Binding-site contacts:
Ligand atom O2 contacts residue MAN5 of chain 1.F at 3.7 Å.
Ligand atom C1 contacts residue LYS196 of chain 1.D at 3.7 Å.
Ligand atom C6 contacts residue PHE327 of chain 1.D at 3.4 Å (hydrophobic).
Ligand atom O3 contacts residue FUC6 of chain 1.F at 3.6 Å.
Ligand atom O5 contacts residue PHE327 of chain 1.D at 3.1 Å.
Ligand atom O6 contacts residue GLY329 of chain 1.D at 3.3 Å.
Ligand atom O6 contacts residue PHE327 of chain 1.D at 3.8 Å.
Ligand atom O6 contacts residue LYS196 of chain 1.D at 3.0 Å (salt-bridge).
Ligand atom O7 contacts residue ARG326 of chain 1.D at 3.8 Å.
Ligand atom C4 contacts residue ARG392 of chain 1.B at 3.8 Å.
Ligand atom C7 contacts residue ASN205 of chain 1.B at 3.2 Å.
Ligand atom C2 contacts residue ASN205 of chain 1.B at 2.5 Å.
Ligand atom C3 contacts residue PHE327 of chain 1.D at 3.5 Å (hydrophobic).
Ligand atom C2 contacts residue MAN5 of chain 1.F at 3.5 Å.
Ligand atom C5 contacts residue PHE327 of chain 1.D at 3.8 Å (hydrophobic).
Ligand atom O4 contacts residue LYS393 of chain 1.D at 2.8 Å (salt-bridge).
Ligand atom C6 contacts residue VAL208 of chain 1.B at 3.8 Å (hydrophobic).
Ligand atom C2 contacts residue ARG326 of chain 1.D at 3.7 Å.
Ligand atom O4 contacts residue ARG392 of chain 1.B at 3.5 Å (salt-bridge).
Ligand atom C6 contacts residue PHE327 of chain 1.D at 3.8 Å (hydrophobic).
Ligand atom C1 contacts residue ASN205 of chain 1.B at 1.4 Å.
Ligand atom C4 contacts residue PHE327 of chain 1.D at 3.4 Å (hydrophobic).
Ligand atom C3 contacts residue ASN205 of chain 1.B at 3.8 Å.
Ligand atom C5 contacts residue PHE327 of chain 1.D at 3.1 Å (hydrophobic).
Ligand atom O2 contacts residue LYS196 of chain 1.D at 2.9 Å (salt-bridge).
Ligand atom C5 contacts residue ASN205 of chain 1.B at 3.6 Å.
Ligand atom O5 contacts residue VAL208 of chain 1.B at 3.4 Å.
Ligand atom O5 contacts residue PHE327 of chain 1.D at 2.9 Å (h-bond).
Ligand atom C1 contacts residue PHE327 of chain 1.D at 3.4 Å (hydrophobic).
Ligand atom C6 contacts residue TRP32 of chain 1.C at 3.6 Å (hydrophobic).
Ligand atom C8 contacts residue SER207 of chain 1.B at 3.6 Å.
Ligand atom N2 contacts residue ASN205 of chain 1.B at 2.8 Å (h-bond).
Ligand atom C2 contacts residue LYS196 of chain 1.D at 3.8 Å.
Ligand atom O5 contacts residue LYS196 of chain 1.D at 3.0 Å (salt-bridge).
Ligand atom O7 contacts residue PHE327 of chain 1.D at 3.4 Å.
Ligand atom C8 contacts residue LEU33 of chain 1.C at 3.5 Å (hydrophobic).
Ligand atom O3 contacts residue PHE327 of chain 1.D at 2.6 Å (h-bond).
Ligand atom O5 contacts residue ASN205 of chain 1.B at 2.4 Å (h-bond).
Ligand atom O4 contacts residue TYR197 of chain 1.D at 3.8 Å.
Ligand atom O7 contacts residue ASN205 of chain 1.B at 3.2 Å (h-bond).

Sequence of chain 1.C:
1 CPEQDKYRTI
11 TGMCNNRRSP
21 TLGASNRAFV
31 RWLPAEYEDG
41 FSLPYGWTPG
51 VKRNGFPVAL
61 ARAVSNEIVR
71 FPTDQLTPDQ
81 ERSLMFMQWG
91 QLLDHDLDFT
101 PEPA

Sequence of chain 1.B:
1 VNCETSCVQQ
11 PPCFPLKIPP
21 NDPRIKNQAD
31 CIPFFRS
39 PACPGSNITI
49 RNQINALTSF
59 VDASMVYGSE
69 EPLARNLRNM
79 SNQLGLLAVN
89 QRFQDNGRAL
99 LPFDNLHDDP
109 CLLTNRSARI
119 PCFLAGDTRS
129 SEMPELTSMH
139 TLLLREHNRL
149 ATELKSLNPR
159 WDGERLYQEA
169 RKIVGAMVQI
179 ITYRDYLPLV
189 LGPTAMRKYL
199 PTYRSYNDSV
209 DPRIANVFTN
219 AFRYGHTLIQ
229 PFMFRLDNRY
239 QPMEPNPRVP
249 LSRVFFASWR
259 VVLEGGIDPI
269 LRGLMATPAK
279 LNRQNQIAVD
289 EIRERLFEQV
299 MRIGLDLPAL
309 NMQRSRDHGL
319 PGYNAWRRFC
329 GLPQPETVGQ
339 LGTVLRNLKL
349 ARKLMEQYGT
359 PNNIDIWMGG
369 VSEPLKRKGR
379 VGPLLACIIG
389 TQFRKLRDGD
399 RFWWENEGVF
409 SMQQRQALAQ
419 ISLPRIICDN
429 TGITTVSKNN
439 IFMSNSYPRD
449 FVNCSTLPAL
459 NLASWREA

The small molecule below binds the protein below.
Small molecule (SMILES): CC(=O)N[C@H]1[C@H](O[C@H]2[C@H](O)[C@@H](NC(C)=O)CO[C@@H]2CO[C@@H]2O[C@@H](C)[C@@H](O)[C@@H](O)[C@@H]2O)O[C@H](CO)[C@@H](O[C@@H]2O[C@H](CO[C@H]3O[C@H](CO)[C@@H](O)[C@H](O)[C@@H]3O)[C@@H](O)[C@H](O[C@H]3O[C@H](CO)[C@@H](O)[C@H](O)[C@@H]3O)[C@@H]2O)[C@@H]1O

Sequence of chain 1.D:
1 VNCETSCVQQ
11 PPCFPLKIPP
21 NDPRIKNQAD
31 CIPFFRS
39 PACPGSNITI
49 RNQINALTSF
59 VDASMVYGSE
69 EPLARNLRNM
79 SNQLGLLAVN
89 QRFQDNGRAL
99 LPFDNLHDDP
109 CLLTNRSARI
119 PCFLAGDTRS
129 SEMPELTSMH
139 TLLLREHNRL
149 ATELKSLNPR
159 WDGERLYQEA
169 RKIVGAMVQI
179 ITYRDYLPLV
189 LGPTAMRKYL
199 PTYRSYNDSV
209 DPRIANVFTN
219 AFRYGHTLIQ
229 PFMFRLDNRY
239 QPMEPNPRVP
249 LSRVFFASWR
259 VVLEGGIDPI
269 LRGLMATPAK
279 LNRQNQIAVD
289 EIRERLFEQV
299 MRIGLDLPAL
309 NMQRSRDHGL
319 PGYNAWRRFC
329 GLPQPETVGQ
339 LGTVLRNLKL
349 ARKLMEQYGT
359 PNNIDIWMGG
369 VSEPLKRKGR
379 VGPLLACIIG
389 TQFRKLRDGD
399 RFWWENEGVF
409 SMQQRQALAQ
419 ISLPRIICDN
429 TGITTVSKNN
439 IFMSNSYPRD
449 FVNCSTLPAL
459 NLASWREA